Binding-site contacts:
Ligand atom N2 contacts residue ASN227 of chain 1.C at 3.0 Å.
Ligand atom C7 contacts residue ASP225 of chain 1.C at 4.3 Å.
Ligand atom C5 contacts residue ASN227 of chain 1.C at 3.6 Å.
Ligand atom C7 contacts residue ASN227 of chain 1.C at 3.3 Å.
Ligand atom C8 contacts residue ASN227 of chain 1.C at 4.0 Å.
Ligand atom C3 contacts residue ASN227 of chain 1.C at 3.9 Å.
Ligand atom C1 contacts residue ASN227 of chain 1.C at 1.5 Å.
Ligand atom O7 contacts residue ARG172 of chain 1.C at 4.1 Å.
Ligand atom O7 contacts residue ASN227 of chain 1.C at 3.6 Å.
Ligand atom C7 contacts residue ASN399 of chain 1.C at 4.4 Å.
Ligand atom C8 contacts residue ASN399 of chain 1.C at 3.8 Å.
Ligand atom O7 contacts residue ASP225 of chain 1.C at 3.8 Å.
Ligand atom N2 contacts residue ASP225 of chain 1.C at 3.9 Å.
Ligand atom O5 contacts residue ASN227 of chain 1.C at 2.2 Å (h-bond).
Ligand atom C2 contacts residue ASN227 of chain 1.C at 2.7 Å.
Ligand atom C4 contacts residue ASN227 of chain 1.C at 4.2 Å.

This small molecule binds to this protein.
Small molecule (SMILES): CC(=O)N[C@@H]1[C@@H](O)[C@H](O)[C@@H](CO)O[C@H]1O

Sequence of chain 1.C:
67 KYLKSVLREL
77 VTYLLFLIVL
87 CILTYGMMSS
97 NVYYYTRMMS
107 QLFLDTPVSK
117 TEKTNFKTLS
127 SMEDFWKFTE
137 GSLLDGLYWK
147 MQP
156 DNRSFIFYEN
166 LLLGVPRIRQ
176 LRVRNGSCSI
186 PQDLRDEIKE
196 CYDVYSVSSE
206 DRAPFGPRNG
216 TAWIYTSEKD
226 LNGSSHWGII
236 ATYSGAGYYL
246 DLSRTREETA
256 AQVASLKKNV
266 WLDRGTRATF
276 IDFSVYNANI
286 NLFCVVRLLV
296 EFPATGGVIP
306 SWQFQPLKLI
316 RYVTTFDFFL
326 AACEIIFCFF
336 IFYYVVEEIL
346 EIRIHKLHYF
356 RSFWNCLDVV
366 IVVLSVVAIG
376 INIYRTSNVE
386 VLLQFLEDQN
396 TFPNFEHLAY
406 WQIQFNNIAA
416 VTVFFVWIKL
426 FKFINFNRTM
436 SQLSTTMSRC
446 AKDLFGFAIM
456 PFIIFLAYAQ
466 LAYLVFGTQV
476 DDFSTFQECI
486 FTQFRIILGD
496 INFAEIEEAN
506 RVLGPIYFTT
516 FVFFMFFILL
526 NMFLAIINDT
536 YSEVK